Binding-site contacts:
Ligand atom CD contacts residue TRP121 of chain 1.D at 4.0 Å (hydrophobic).
Ligand atom C7 contacts residue LYS67 of chain 1.D at 3.9 Å.
Ligand atom C8 contacts residue TRP96 of chain 1.D at 3.8 Å (hydrophobic).
Ligand atom OXT contacts residue LYS67 of chain 1.D at 2.8 Å (salt-bridge).
Ligand atom C7 contacts residue LEU65 of chain 1.D at 4.1 Å (hydrophobic).
Ligand atom C contacts residue ASP66 of chain 1.D at 3.1 Å.
Ligand atom C8 contacts residue TYR108 of chain 1.D at 3.6 Å (hydrophobic).
Ligand atom O contacts residue TYR64 of chain 1.D at 3.7 Å.
Ligand atom OE2 contacts residue TRP121 of chain 1.D at 4.1 Å.
Ligand atom C contacts residue ARG97 of chain 1.D at 4.2 Å.
Ligand atom C contacts residue LYS67 of chain 1.D at 3.7 Å.
Ligand atom OE2 contacts residue ARG99 of chain 1.D at 3.3 Å.
Ligand atom CG contacts residue ARG97 of chain 1.D at 3.8 Å.
Ligand atom O7 contacts residue LYS67 of chain 1.D at 3.4 Å.
Ligand atom CG contacts residue ASN102 of chain 1.D at 4.2 Å.
Ligand atom CD contacts residue ASN102 of chain 1.D at 3.9 Å.
Ligand atom O contacts residue ASP66 of chain 1.D at 3.6 Å.
Ligand atom O7 contacts residue PHE27 of chain 1.D at 3.4 Å.
Ligand atom CB contacts residue PHE27 of chain 1.D at 3.7 Å (hydrophobic).
Ligand atom OE1 contacts residue ARG99 of chain 1.D at 3.0 Å (salt-bridge).
Ligand atom C8 contacts residue ARG97 of chain 1.D at 3.5 Å.
Ligand atom CD contacts residue ARG99 of chain 1.D at 3.6 Å.
Ligand atom N2 contacts residue ARG97 of chain 1.D at 3.4 Å (salt-bridge).
Ligand atom CG contacts residue TRP121 of chain 1.D at 3.9 Å (hydrophobic).
Ligand atom O7 contacts residue ASP66 of chain 1.D at 3.8 Å.
Ligand atom C7 contacts residue ASP66 of chain 1.D at 3.6 Å.
Ligand atom OXT contacts residue ASP66 of chain 1.D at 3.3 Å (salt-bridge).
Ligand atom OE1 contacts residue SER98 of chain 1.D at 3.7 Å.
Ligand atom OE1 contacts residue ASN102 of chain 1.D at 2.9 Å (h-bond).
Ligand atom N2 contacts residue ASP66 of chain 1.D at 3.2 Å (salt-bridge).
Ligand atom C8 contacts residue PHE68 of chain 1.D at 4.2 Å (hydrophobic).
Ligand atom C8 contacts residue LEU65 of chain 1.D at 3.5 Å (hydrophobic).
Ligand atom C7 contacts residue ARG97 of chain 1.D at 3.8 Å.
Ligand atom CA contacts residue ASP66 of chain 1.D at 3.1 Å.
Ligand atom O7 contacts residue TYR108 of chain 1.D at 4.2 Å.
Ligand atom O contacts residue ARG97 of chain 1.D at 3.0 Å (salt-bridge).
Ligand atom C7 contacts residue PHE68 of chain 1.D at 3.8 Å (hydrophobic).
Ligand atom O7 contacts residue PHE68 of chain 1.D at 3.0 Å (h-bond).
Ligand atom OXT contacts residue THR147 of chain 1.D at 3.7 Å.
Ligand atom CG contacts residue SER98 of chain 1.D at 4.2 Å.

A protein and the small-molecule ligand that binds it are described below.
Small molecule (SMILES): CC(=O)N[C@@H](CCC(=O)O)C(=O)O

Sequence of chain 1.D:
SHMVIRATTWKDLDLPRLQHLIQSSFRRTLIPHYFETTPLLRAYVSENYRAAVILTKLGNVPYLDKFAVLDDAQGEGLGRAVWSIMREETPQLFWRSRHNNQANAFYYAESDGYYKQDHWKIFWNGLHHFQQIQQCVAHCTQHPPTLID